This protein binds this small molecule.
Small molecule (SMILES): CC(C)[C@H](NC(=O)[C@H](Cc1ccc(OP(=O)(O)O)cc1)NC(=O)[C@H](Cc1ccccc1)NC(=O)CNC(=O)[C@@H]1CCCN1)C(=O)N[C@@H](CCC(=O)O)C(=O)N[C@@H](C)C(=O)N[C@@H](CC(N)=O)C(=O)O

Sequence of chain 1.A:
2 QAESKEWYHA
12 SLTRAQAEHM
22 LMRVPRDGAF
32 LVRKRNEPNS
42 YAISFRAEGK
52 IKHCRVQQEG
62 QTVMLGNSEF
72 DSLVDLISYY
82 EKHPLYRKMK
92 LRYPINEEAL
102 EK

Binding-site contacts:
Ligand atom CD1 contacts residue ARG56 of chain 1.A at 3.8 Å.
Ligand atom O contacts residue TYR87 of chain 1.A at 3.8 Å.
Ligand atom ND2 contacts residue ARG88 of chain 1.A at 2.8 Å (salt-bridge).
Ligand atom CB contacts residue LEU86 of chain 1.A at 3.6 Å (hydrophobic).
Ligand atom ND2 contacts residue PRO85 of chain 1.A at 3.6 Å.
Ligand atom P contacts residue ARG15 of chain 1.A at 3.8 Å.
Ligand atom OD1 contacts residue ARG88 of chain 1.A at 3.0 Å (salt-bridge).
Ligand atom OD1 contacts residue TYR87 of chain 1.A at 3.7 Å.
Ligand atom O contacts residue ASN68 of chain 1.A at 3.5 Å (h-bond).
Ligand atom O contacts residue ARG15 of chain 1.A at 2.8 Å (salt-bridge).
Ligand atom CB contacts residue LEU66 of chain 1.A at 3.6 Å (hydrophobic).
Ligand atom CB contacts residue LEU86 of chain 1.A at 3.5 Å (hydrophobic).
Ligand atom CD2 contacts residue ARG56 of chain 1.A at 3.6 Å.
Ligand atom CA contacts residue LEU86 of chain 1.A at 3.5 Å (hydrophobic).
Ligand atom CB contacts residue HIS54 of chain 1.A at 3.6 Å.
Ligand atom O1P contacts residue ARG15 of chain 1.A at 2.8 Å (salt-bridge).
Ligand atom O contacts residue CYS55 of chain 1.A at 3.5 Å.
Ligand atom C contacts residue LEU86 of chain 1.A at 3.6 Å (hydrophobic).
Ligand atom CD2 contacts residue HIS54 of chain 1.A at 3.5 Å.
Ligand atom N contacts residue HIS54 of chain 1.A at 2.8 Å (h-bond).
Ligand atom CA contacts residue HIS54 of chain 1.A at 3.2 Å.
Ligand atom CZ contacts residue ARG36 of chain 1.A at 3.8 Å.
Ligand atom CA contacts residue ARG15 of chain 1.A at 3.8 Å.
Ligand atom O1P contacts residue ARG34 of chain 1.A at 2.7 Å (salt-bridge).
Ligand atom C contacts residue ARG15 of chain 1.A at 3.7 Å.
Ligand atom OD1 contacts residue LEU86 of chain 1.A at 3.5 Å (h-bond).
Ligand atom CE2 contacts residue ARG15 of chain 1.A at 3.8 Å.
Ligand atom O2P contacts residue ARG36 of chain 1.A at 3.3 Å (salt-bridge).
Ligand atom P contacts residue ARG34 of chain 1.A at 3.7 Å.
Ligand atom C contacts residue HIS54 of chain 1.A at 3.5 Å.
Ligand atom CB contacts residue ARG15 of chain 1.A at 3.7 Å.
Ligand atom O2P contacts residue ARG34 of chain 1.A at 2.9 Å (salt-bridge).
Ligand atom CG contacts residue ARG88 of chain 1.A at 3.7 Å.
Ligand atom N contacts residue LEU86 of chain 1.A at 2.8 Å (h-bond).
Ligand atom CA contacts residue LEU86 of chain 1.A at 3.7 Å (hydrophobic).
Ligand atom CZ contacts residue ARG15 of chain 1.A at 3.8 Å.
Ligand atom OH contacts residue ARG36 of chain 1.A at 3.0 Å (salt-bridge).
Ligand atom CG contacts residue LEU86 of chain 1.A at 3.4 Å (hydrophobic).
Ligand atom CE2 contacts residue ARG56 of chain 1.A at 3.7 Å.
Ligand atom CG2 contacts residue HIS54 of chain 1.A at 3.5 Å.